Binding-site contacts:
Ligand atom O7 contacts residue TYR247 of chain 1.A at 3.7 Å.
Ligand atom C1 contacts residue VAL250 of chain 1.A at 4.3 Å (hydrophobic).
Ligand atom C2 contacts residue VAL250 of chain 1.A at 4.0 Å (hydrophobic).
Ligand atom C7 contacts residue ASN241 of chain 1.C at 3.7 Å.
Ligand atom C2 contacts residue ASN241 of chain 1.C at 2.4 Å.
Ligand atom O6 contacts residue VAL250 of chain 1.A at 4.1 Å.
Ligand atom O5 contacts residue ASN241 of chain 1.C at 2.4 Å (h-bond).
Ligand atom C3 contacts residue ASN241 of chain 1.C at 3.8 Å.
Ligand atom O7 contacts residue ASN241 of chain 1.C at 3.8 Å.
Ligand atom O6 contacts residue ASN241 of chain 1.C at 4.4 Å.
Ligand atom C4 contacts residue ASN241 of chain 1.C at 4.3 Å.
Ligand atom C4 contacts residue LEU256 of chain 1.A at 4.1 Å (hydrophobic).
Ligand atom C4 contacts residue VAL250 of chain 1.A at 4.2 Å (hydrophobic).
Ligand atom C5 contacts residue ASN241 of chain 1.C at 3.7 Å.
Ligand atom O5 contacts residue VAL250 of chain 1.A at 3.4 Å.
Ligand atom O4 contacts residue LEU256 of chain 1.A at 4.0 Å.
Ligand atom C6 contacts residue LEU256 of chain 1.A at 4.3 Å (hydrophobic).
Ligand atom C6 contacts residue VAL250 of chain 1.A at 3.9 Å (hydrophobic).
Ligand atom N2 contacts residue ASN241 of chain 1.C at 2.8 Å (h-bond).
Ligand atom C5 contacts residue VAL250 of chain 1.A at 4.2 Å (hydrophobic).
Ligand atom C1 contacts residue ASN241 of chain 1.C at 1.4 Å.

Sequence of chain 1.C:
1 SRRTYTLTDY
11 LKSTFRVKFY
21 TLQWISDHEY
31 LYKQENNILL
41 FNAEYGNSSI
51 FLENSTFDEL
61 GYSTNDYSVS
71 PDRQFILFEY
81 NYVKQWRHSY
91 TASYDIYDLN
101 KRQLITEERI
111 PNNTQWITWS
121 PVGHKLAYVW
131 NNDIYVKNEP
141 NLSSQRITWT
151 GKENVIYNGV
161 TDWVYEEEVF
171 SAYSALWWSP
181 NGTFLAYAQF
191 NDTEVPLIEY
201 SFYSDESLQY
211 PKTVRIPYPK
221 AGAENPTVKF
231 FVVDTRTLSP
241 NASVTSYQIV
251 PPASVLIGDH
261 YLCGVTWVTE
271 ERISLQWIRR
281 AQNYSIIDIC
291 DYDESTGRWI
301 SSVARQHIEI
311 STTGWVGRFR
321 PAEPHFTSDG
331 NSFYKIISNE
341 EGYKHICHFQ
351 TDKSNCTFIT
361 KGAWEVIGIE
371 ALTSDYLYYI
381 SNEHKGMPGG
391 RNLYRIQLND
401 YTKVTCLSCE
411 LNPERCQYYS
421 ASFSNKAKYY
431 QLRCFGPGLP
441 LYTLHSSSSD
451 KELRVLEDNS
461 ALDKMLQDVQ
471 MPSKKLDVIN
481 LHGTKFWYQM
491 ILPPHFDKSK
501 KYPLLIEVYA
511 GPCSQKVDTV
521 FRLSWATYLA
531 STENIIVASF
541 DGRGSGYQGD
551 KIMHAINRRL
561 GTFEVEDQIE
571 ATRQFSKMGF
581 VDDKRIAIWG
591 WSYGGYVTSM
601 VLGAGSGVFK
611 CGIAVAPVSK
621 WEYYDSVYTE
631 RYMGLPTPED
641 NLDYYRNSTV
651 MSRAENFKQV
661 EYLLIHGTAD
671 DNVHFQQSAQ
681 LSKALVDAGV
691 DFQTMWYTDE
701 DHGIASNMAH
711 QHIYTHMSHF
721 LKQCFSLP

Sequence of chain 1.A:
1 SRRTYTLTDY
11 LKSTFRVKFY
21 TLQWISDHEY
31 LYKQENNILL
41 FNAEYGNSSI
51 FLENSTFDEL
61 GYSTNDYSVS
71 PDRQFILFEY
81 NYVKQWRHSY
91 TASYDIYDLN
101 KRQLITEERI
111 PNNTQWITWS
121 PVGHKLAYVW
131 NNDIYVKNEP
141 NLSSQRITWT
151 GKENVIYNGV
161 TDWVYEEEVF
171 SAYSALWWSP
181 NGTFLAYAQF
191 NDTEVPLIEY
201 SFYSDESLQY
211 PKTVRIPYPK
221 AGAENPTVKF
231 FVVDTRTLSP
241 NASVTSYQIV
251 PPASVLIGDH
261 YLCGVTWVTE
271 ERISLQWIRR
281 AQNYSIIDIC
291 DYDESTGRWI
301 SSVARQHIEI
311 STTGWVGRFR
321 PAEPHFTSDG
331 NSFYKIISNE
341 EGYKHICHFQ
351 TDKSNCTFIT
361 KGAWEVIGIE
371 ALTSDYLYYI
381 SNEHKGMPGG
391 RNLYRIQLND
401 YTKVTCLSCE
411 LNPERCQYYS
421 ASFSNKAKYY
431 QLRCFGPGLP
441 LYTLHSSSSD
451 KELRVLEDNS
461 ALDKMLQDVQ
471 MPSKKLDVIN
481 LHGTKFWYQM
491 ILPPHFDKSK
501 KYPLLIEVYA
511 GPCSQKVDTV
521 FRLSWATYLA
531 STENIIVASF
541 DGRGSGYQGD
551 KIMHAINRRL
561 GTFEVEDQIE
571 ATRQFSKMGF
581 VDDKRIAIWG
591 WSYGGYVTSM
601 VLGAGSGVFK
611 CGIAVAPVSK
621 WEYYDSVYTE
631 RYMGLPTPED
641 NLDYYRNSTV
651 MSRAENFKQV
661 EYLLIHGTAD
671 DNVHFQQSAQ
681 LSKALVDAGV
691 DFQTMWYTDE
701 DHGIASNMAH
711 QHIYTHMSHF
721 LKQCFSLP

The protein below binds the small molecule below.
Small molecule (SMILES): CC(=O)N[C@@H]1[C@@H](O)[C@H](O)[C@@H](CO)O[C@H]1O